This small molecule binds to this protein.
Small molecule (SMILES): O=C(c1ccc(F)c(F)c1Nc1ccc(I)cc1F)N1CC(O)([C@@H]2CCCCN2)C1

Binding-site contacts:
Ligand atom C30 contacts residue ASN69 of chain 1.B at 3.6 Å.
Ligand atom C3 contacts residue LEU109 of chain 1.B at 3.4 Å (hydrophobic).
Ligand atom C21 contacts residue ASP199 of chain 1.B at 3.0 Å.
Ligand atom O24 contacts residue ANP1 of chain 1.E at 2.9 Å (h-bond).
Ligand atom N26 contacts residue ASP181 of chain 1.B at 2.7 Å (salt-bridge).
Ligand atom F17 contacts residue GLY201 of chain 1.B at 3.7 Å.
Ligand atom C23 contacts residue ASP199 of chain 1.B at 3.5 Å.
Ligand atom C27 contacts residue ASP181 of chain 1.B at 3.0 Å.
Ligand atom O24 contacts residue ASP199 of chain 1.B at 3.0 Å.
Ligand atom C12 contacts residue VAL202 of chain 1.B at 3.7 Å (hydrophobic).
Ligand atom C12 contacts residue PHE200 of chain 1.B at 3.6 Å (hydrophobic).
Ligand atom C1 contacts residue ASP199 of chain 1.B at 3.7 Å.
Ligand atom F17 contacts residue SER203 of chain 1.B at 2.6 Å.
Ligand atom C25 contacts residue ANP1 of chain 1.E at 3.3 Å.
Ligand atom O24 contacts residue ASN186 of chain 1.B at 3.3 Å (h-bond).
Ligand atom N26 contacts residue ANP1 of chain 1.E at 3.6 Å (h-bond).
Ligand atom F16 contacts residue VAL202 of chain 1.B at 3.0 Å.
Ligand atom F7 contacts residue MET134 of chain 1.B at 3.4 Å.
Ligand atom N9 contacts residue ILE132 of chain 1.B at 3.6 Å.
Ligand atom O24 contacts residue ASP181 of chain 1.B at 3.5 Å (salt-bridge).
Ligand atom C21 contacts residue LYS88 of chain 1.B at 3.2 Å.
Ligand atom O20 contacts residue LYS88 of chain 1.B at 3.5 Å (salt-bridge).
Ligand atom C11 contacts residue PHE200 of chain 1.B at 3.6 Å (hydrophobic).
Ligand atom C6 contacts residue ASP199 of chain 1.B at 3.2 Å.
Ligand atom I8 contacts residue PHE200 of chain 1.B at 3.7 Å.
Ligand atom F7 contacts residue ASP199 of chain 1.B at 2.7 Å.
Ligand atom C27 contacts residue ANP1 of chain 1.E at 3.4 Å.
Ligand atom C12 contacts residue LEU206 of chain 1.B at 3.7 Å (hydrophobic).
Ligand atom F7 contacts residue LYS88 of chain 1.B at 3.7 Å.
Ligand atom O20 contacts residue ASP199 of chain 1.B at 3.7 Å.
Ligand atom C21 contacts residue ANP1 of chain 1.E at 3.6 Å.
Ligand atom N19 contacts residue ASP199 of chain 1.B at 3.5 Å.
Ligand atom I8 contacts residue VAL118 of chain 1.B at 3.3 Å.
Ligand atom C4 contacts residue PHE200 of chain 1.B at 3.7 Å (hydrophobic).
Ligand atom C28 contacts residue ASN69 of chain 1.B at 3.7 Å.
Ligand atom C27 contacts residue LYS183 of chain 1.B at 3.3 Å.
Ligand atom C22 contacts residue ASP199 of chain 1.B at 3.7 Å.
Ligand atom N26 contacts residue LYS183 of chain 1.B at 3.7 Å.
Ligand atom C22 contacts residue ANP1 of chain 1.E at 3.5 Å.
Ligand atom F17 contacts residue VAL202 of chain 1.B at 3.0 Å.

Sequence of chain 1.B:
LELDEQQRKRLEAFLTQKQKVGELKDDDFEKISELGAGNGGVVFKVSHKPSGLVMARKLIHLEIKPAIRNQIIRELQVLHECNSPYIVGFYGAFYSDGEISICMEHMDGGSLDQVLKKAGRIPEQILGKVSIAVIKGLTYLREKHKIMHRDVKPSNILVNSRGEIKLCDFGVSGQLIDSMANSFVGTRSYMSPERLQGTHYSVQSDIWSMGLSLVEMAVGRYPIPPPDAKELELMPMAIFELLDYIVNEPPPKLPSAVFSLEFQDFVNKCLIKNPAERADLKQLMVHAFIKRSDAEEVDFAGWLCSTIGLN